Binding-site contacts:
Ligand atom C4 contacts residue ILE84 of chain 1.A at 3.7 Å (hydrophobic).
Ligand atom C11 contacts residue THR81 of chain 1.A at 3.7 Å.
Ligand atom C6 contacts residue PHE262 of chain 1.A at 3.7 Å (hydrophobic).
Ligand atom C13 contacts residue PHE262 of chain 1.A at 3.6 Å (hydrophobic).
Ligand atom F1 contacts residue LEU239 of chain 1.A at 3.5 Å.
Ligand atom C6 contacts residue LEU261 of chain 1.A at 3.7 Å (hydrophobic).
Ligand atom CL1 contacts residue THR81 of chain 1.A at 3.6 Å.
Ligand atom N2 contacts residue LEU239 of chain 1.A at 3.5 Å.
Ligand atom O1 contacts residue ALA252 of chain 1.A at 3.5 Å.
Ligand atom O2 contacts residue ALA253 of chain 1.A at 3.4 Å (h-bond).
Ligand atom C17 contacts residue LEU261 of chain 1.A at 3.6 Å (hydrophobic).
Ligand atom C4 contacts residue THR81 of chain 1.A at 3.7 Å.
Ligand atom C20 contacts residue LEU261 of chain 1.A at 3.7 Å (hydrophobic).
Ligand atom F2 contacts residue GLN240 of chain 1.A at 3.4 Å.
Ligand atom F3 contacts residue GLN240 of chain 1.A at 3.4 Å.
Ligand atom O2 contacts residue TYR258 of chain 1.A at 3.6 Å.
Ligand atom F3 contacts residue PHE262 of chain 1.A at 3.7 Å.
Ligand atom CL1 contacts residue LEU80 of chain 1.A at 3.5 Å.
Ligand atom O3 contacts residue VAL236 of chain 1.A at 3.6 Å.
Ligand atom C18 contacts residue LYS110 of chain 1.A at 3.7 Å.
Ligand atom C12 contacts residue TRP73 of chain 1.A at 3.7 Å (hydrophobic).
Ligand atom C19 contacts residue LEU109 of chain 1.A at 3.2 Å (hydrophobic).
Ligand atom F1 contacts residue GLN240 of chain 1.A at 3.4 Å.
Ligand atom O2 contacts residue PHE254 of chain 1.A at 2.9 Å (h-bond).
Ligand atom N3 contacts residue LEU109 of chain 1.A at 3.3 Å (h-bond).
Ligand atom C16 contacts residue LEU261 of chain 1.A at 3.7 Å (hydrophobic).
Ligand atom N1 contacts residue ILE84 of chain 1.A at 3.7 Å.
Ligand atom O1 contacts residue PHE254 of chain 1.A at 3.5 Å.
Ligand atom F2 contacts residue LEU261 of chain 1.A at 3.6 Å.
Ligand atom C1 contacts residue PHE254 of chain 1.A at 3.5 Å (hydrophobic).
Ligand atom O1 contacts residue ALA253 of chain 1.A at 2.8 Å (h-bond).
Ligand atom C22 contacts residue TYR258 of chain 1.A at 3.7 Å (hydrophobic).
Ligand atom C19 contacts residue LYS110 of chain 1.A at 3.0 Å.
Ligand atom C14 contacts residue PHE262 of chain 1.A at 3.7 Å (hydrophobic).
Ligand atom C1 contacts residue ALA253 of chain 1.A at 3.4 Å (hydrophobic).
Ligand atom CL1 contacts residue MET114 of chain 1.A at 3.6 Å.
Ligand atom C15 contacts residue GLN240 of chain 1.A at 3.7 Å.
Ligand atom O3 contacts residue MET114 of chain 1.A at 3.4 Å.
Ligand atom N2 contacts residue MET114 of chain 1.A at 3.4 Å.
Ligand atom O1 contacts residue GLN85 of chain 1.A at 2.9 Å (h-bond).

Sequence of chain 1.A:
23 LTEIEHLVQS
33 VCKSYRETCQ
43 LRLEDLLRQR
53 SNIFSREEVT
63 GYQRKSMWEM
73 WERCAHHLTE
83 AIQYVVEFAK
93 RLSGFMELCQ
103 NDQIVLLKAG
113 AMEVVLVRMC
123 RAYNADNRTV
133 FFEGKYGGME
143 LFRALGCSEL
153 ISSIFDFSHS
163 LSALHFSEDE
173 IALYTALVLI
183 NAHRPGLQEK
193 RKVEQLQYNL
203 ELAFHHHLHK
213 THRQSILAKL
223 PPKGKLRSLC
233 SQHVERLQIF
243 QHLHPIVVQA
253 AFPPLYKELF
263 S

A protein and the small-molecule ligand that binds it are described below.
Small molecule (SMILES): O=C(O)c1ccc(/N=C/c2c(-c3c(Cl)cccc3C(F)(F)F)noc2-c2cc[nH]c2)cc1